Sequence of chain 1.B:
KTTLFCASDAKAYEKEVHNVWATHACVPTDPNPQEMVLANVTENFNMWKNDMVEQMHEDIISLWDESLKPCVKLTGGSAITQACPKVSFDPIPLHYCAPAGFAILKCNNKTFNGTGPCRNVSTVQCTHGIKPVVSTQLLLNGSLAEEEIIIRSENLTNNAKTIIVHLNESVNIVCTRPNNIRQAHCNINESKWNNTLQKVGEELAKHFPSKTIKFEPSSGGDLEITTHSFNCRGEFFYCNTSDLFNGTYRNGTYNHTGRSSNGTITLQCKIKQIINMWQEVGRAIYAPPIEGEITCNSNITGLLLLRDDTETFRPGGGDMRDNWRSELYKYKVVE

This small molecule binds to this protein.
Small molecule (SMILES): [H]/N=C(/N)NC[C@H]1[C@H](CC[C@@H](O)CO)c2cc(CNC)ccc2[C@@H]1NC(=O)C(=O)Nc1ccc(Cl)c(F)c1

Binding-site contacts:
Ligand atom O18 contacts residue TRP291 of chain 1.B at 2.7 Å.
Ligand atom O31 contacts residue 7IT1 of chain 1.U at 1.0 Å.
Ligand atom C contacts residue 7IT1 of chain 1.U at 0.8 Å.
Ligand atom C11 contacts residue 7IT1 of chain 1.U at 0.4 Å.
Ligand atom C12 contacts residue 7IT1 of chain 1.U at 0.3 Å.
Ligand atom N19 contacts residue 7IT1 of chain 1.U at 0.3 Å (h-bond).
Ligand atom N01 contacts residue 7IT1 of chain 1.U at 0.4 Å (h-bond).
Ligand atom C26 contacts residue 7IT1 of chain 1.U at 0.2 Å.
Ligand atom C34 contacts residue 7IT1 of chain 1.U at 0.2 Å.
Ligand atom C07 contacts residue 7IT1 of chain 1.U at 0.3 Å.
Ligand atom C27 contacts residue 7IT1 of chain 1.U at 0.1 Å.
Ligand atom C02 contacts residue 7IT1 of chain 1.U at 0.1 Å.
Ligand atom O18 contacts residue 7IT1 of chain 1.U at 0.2 Å (h-bond).
Ligand atom N14 contacts residue 7IT1 of chain 1.U at 0.3 Å (h-bond).
Ligand atom C08 contacts residue 7IT1 of chain 1.U at 0.3 Å.
Ligand atom F23 contacts residue 7IT1 of chain 1.U at 0.5 Å.
Ligand atom C20 contacts residue 7IT1 of chain 1.U at 0.2 Å.
Ligand atom O32 contacts residue 7IT1 of chain 1.U at 0.2 Å (h-bond).
Ligand atom CL25 contacts residue 7IT1 of chain 1.U at 0.4 Å.
Ligand atom C27 contacts residue ASN289 of chain 1.B at 2.9 Å.
Ligand atom C22 contacts residue 7IT1 of chain 1.U at 0.4 Å.
Ligand atom C33 contacts residue 7IT1 of chain 1.U at 0.3 Å.
Ligand atom C10 contacts residue 7IT1 of chain 1.U at 0.4 Å.
Ligand atom C17 contacts residue 7IT1 of chain 1.U at 0.3 Å.
Ligand atom N03 contacts residue 7IT1 of chain 1.U at 0.3 Å (h-bond).
Ligand atom C04 contacts residue 7IT1 of chain 1.U at 0.5 Å.
Ligand atom C05 contacts residue 7IT1 of chain 1.U at 0.3 Å.
Ligand atom C13 contacts residue 7IT1 of chain 1.U at 0.3 Å.
Ligand atom N28 contacts residue 7IT1 of chain 1.U at 0.2 Å (h-bond).
Ligand atom O16 contacts residue 7IT1 of chain 1.U at 0.3 Å (h-bond).
Ligand atom C24 contacts residue 7IT1 of chain 1.U at 0.3 Å.
Ligand atom C31 contacts residue 7IT1 of chain 1.U at 0.3 Å.
Ligand atom C09 contacts residue 7IT1 of chain 1.U at 0.4 Å.
Ligand atom N19 contacts residue ASN289 of chain 1.B at 2.8 Å (h-bond).
Ligand atom C21 contacts residue 7IT1 of chain 1.U at 0.3 Å.
Ligand atom C00 contacts residue 7IT1 of chain 1.U at 0.4 Å.
Ligand atom C06 contacts residue 7IT1 of chain 1.U at 0.3 Å.
Ligand atom N contacts residue 7IT1 of chain 1.U at 0.5 Å (h-bond).
Ligand atom C32 contacts residue 7IT1 of chain 1.U at 0.4 Å.
Ligand atom C15 contacts residue 7IT1 of chain 1.U at 0.3 Å.